Sequence of chain 1.A:
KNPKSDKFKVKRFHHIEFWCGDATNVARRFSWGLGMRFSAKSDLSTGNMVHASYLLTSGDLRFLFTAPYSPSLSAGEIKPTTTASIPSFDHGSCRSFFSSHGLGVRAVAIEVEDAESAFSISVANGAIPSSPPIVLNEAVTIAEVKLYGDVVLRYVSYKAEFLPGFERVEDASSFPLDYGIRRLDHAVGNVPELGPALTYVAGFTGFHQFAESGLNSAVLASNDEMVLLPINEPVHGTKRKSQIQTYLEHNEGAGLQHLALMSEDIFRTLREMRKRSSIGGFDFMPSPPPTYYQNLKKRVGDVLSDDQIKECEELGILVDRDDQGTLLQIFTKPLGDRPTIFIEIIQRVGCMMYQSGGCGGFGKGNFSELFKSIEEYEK

This small molecule binds to this protein.
Small molecule (SMILES): Cc1nn(C)c(O)c1C(=O)c1ccc2c(c1C)n(C(C)C)c(=O)n2C

Binding-site contacts:
Ligand atom O22 contacts residue HIS280 of chain 1.A at 3.3 Å (h-bond).
Ligand atom O4 contacts residue GLU366 of chain 1.A at 3.0 Å (salt-bridge).
Ligand atom C23 contacts residue PHE396 of chain 1.A at 3.4 Å (hydrophobic).
Ligand atom O4 contacts residue CO1 of chain 1.B at 2.1 Å.
Ligand atom C2 contacts residue CO1 of chain 1.B at 3.0 Å.
Ligand atom O4 contacts residue PHE353 of chain 1.A at 3.5 Å.
Ligand atom C2 contacts residue PHE391 of chain 1.A at 3.5 Å (hydrophobic).
Ligand atom C6 contacts residue PHE353 of chain 1.A at 3.8 Å (hydrophobic).
Ligand atom O4 contacts residue HIS280 of chain 1.A at 3.1 Å (h-bond).
Ligand atom N20 contacts residue LYS393 of chain 1.A at 3.6 Å.
Ligand atom C5 contacts residue GLN351 of chain 1.A at 3.9 Å.
Ligand atom C10 contacts residue PHE353 of chain 1.A at 3.7 Å (hydrophobic).
Ligand atom O22 contacts residue HIS198 of chain 1.A at 3.0 Å (h-bond).
Ligand atom C1 contacts residue CO1 of chain 1.B at 3.5 Å.
Ligand atom O22 contacts residue CO1 of chain 1.B at 2.0 Å.
Ligand atom C7 contacts residue PHE396 of chain 1.A at 3.7 Å (hydrophobic).
Ligand atom C18 contacts residue PHE391 of chain 1.A at 3.6 Å (hydrophobic).
Ligand atom C10 contacts residue HIS280 of chain 1.A at 3.8 Å.
Ligand atom C17 contacts residue GLN265 of chain 1.A at 3.6 Å.
Ligand atom C5 contacts residue PHE353 of chain 1.A at 3.6 Å (hydrophobic).
Ligand atom C24 contacts residue PHE391 of chain 1.A at 3.8 Å (hydrophobic).
Ligand atom N19 contacts residue PHE391 of chain 1.A at 3.6 Å.
Ligand atom O22 contacts residue PHE391 of chain 1.A at 3.7 Å.
Ligand atom C5 contacts residue GLY392 of chain 1.A at 3.7 Å.
Ligand atom N11 contacts residue PHE396 of chain 1.A at 3.6 Å.
Ligand atom C12 contacts residue PHE396 of chain 1.A at 3.7 Å (hydrophobic).
Ligand atom C6 contacts residue GLY392 of chain 1.A at 3.3 Å.
Ligand atom C5 contacts residue PHE391 of chain 1.A at 3.2 Å (hydrophobic).
Ligand atom C2 contacts residue HIS280 of chain 1.A at 3.8 Å.
Ligand atom C1 contacts residue PHE391 of chain 1.A at 3.6 Å (hydrophobic).
Ligand atom C3 contacts residue PHE353 of chain 1.A at 3.3 Å (hydrophobic).
Ligand atom C23 contacts residue LYS393 of chain 1.A at 3.7 Å.
Ligand atom C24 contacts residue PRO252 of chain 1.A at 3.3 Å (hydrophobic).
Ligand atom C15 contacts residue PHE396 of chain 1.A at 3.9 Å (hydrophobic).
Ligand atom C8 contacts residue PHE353 of chain 1.A at 3.5 Å (hydrophobic).
Ligand atom O4 contacts residue PHE391 of chain 1.A at 3.7 Å.
Ligand atom C15 contacts residue LEU399 of chain 1.A at 3.5 Å (hydrophobic).
Ligand atom C9 contacts residue PHE353 of chain 1.A at 3.2 Å (hydrophobic).
Ligand atom C18 contacts residue CO1 of chain 1.B at 3.1 Å.
Ligand atom C7 contacts residue PHE353 of chain 1.A at 3.6 Å (hydrophobic).